Sequence of chain 1.I:
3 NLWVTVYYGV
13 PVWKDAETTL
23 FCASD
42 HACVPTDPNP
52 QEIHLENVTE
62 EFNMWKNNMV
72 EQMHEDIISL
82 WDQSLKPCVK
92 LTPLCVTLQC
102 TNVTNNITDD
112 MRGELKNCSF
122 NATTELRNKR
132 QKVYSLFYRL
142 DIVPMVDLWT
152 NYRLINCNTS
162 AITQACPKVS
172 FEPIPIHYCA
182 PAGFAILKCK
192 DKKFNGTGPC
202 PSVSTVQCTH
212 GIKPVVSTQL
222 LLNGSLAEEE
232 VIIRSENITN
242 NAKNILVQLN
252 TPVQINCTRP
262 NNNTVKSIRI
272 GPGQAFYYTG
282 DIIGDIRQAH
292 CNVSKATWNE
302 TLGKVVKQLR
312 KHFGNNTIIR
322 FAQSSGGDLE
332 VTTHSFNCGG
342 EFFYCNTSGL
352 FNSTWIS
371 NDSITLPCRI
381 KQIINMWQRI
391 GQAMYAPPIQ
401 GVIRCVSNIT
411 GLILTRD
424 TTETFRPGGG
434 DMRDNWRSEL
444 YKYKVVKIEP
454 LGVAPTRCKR

Binding-site contacts:
Ligand atom C4 contacts residue ASN159 of chain 1.E at 4.3 Å.
Ligand atom O5 contacts residue ARG154 of chain 1.E at 3.9 Å.
Ligand atom C7 contacts residue ARG270 of chain 1.I at 4.4 Å.
Ligand atom C7 contacts residue THR160 of chain 1.E at 4.3 Å.
Ligand atom N2 contacts residue ASN159 of chain 1.E at 3.0 Å (h-bond).
Ligand atom N2 contacts residue THR160 of chain 1.E at 4.5 Å.
Ligand atom C8 contacts residue ARG270 of chain 1.I at 4.1 Å.
Ligand atom O7 contacts residue ARG270 of chain 1.I at 3.7 Å.
Ligand atom O5 contacts residue ASN159 of chain 1.E at 2.3 Å (h-bond).
Ligand atom C8 contacts residue ASN159 of chain 1.E at 3.3 Å.
Ligand atom C1 contacts residue ASN159 of chain 1.E at 1.4 Å.
Ligand atom C3 contacts residue ASN159 of chain 1.E at 3.8 Å.
Ligand atom C2 contacts residue ASN159 of chain 1.E at 2.5 Å.
Ligand atom C7 contacts residue ASN159 of chain 1.E at 3.5 Å.
Ligand atom C8 contacts residue THR160 of chain 1.E at 3.6 Å.
Ligand atom O6 contacts residue ARG154 of chain 1.E at 4.0 Å.
Ligand atom O7 contacts residue ASN159 of chain 1.E at 3.6 Å.
Ligand atom O6 contacts residue VAL144 of chain 1.E at 3.7 Å.
Ligand atom C5 contacts residue ASN159 of chain 1.E at 3.7 Å.

Sequence of chain 1.E:
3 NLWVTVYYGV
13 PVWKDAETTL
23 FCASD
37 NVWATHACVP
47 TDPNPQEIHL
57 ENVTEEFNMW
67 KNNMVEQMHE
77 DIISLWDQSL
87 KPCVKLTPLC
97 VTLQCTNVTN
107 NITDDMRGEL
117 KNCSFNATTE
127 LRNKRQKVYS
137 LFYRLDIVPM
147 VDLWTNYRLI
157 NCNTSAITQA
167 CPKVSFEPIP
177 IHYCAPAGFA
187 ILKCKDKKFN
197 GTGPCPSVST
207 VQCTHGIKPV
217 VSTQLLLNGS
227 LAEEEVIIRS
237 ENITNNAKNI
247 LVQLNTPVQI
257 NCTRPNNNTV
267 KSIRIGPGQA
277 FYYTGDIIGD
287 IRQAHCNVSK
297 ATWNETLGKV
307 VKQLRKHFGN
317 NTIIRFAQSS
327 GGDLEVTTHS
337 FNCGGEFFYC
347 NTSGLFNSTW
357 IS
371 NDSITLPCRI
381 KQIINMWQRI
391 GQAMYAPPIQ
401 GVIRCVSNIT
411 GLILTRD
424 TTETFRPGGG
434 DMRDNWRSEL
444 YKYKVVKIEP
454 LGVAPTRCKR

The protein below binds the small molecule below.
Small molecule (SMILES): CC(=O)N[C@@H]1[C@@H](O)[C@H](O)[C@@H](CO)O[C@H]1O